Binding-site contacts:
Ligand atom C1 contacts residue JAT1 of chain 1.N at 0.1 Å.
Ligand atom F contacts residue ASP143 of chain 1.B at 3.6 Å.
Ligand atom O2S contacts residue GLY161 of chain 1.B at 3.9 Å.
Ligand atom C6 contacts residue MET139 of chain 1.B at 3.7 Å (hydrophobic).
Ligand atom S contacts residue JAT1 of chain 1.N at 0.1 Å (h-bond).
Ligand atom C6 contacts residue GLY162 of chain 1.B at 3.9 Å.
Ligand atom C4 contacts residue JAT1 of chain 1.N at 0.1 Å.
Ligand atom O1S contacts residue GLY140 of chain 1.B at 3.2 Å (h-bond).
Ligand atom C6 contacts residue VAL164 of chain 1.B at 3.7 Å (hydrophobic).
Ligand atom C7 contacts residue VAL164 of chain 1.B at 3.8 Å (hydrophobic).
Ligand atom F contacts residue ARG141 of chain 1.B at 3.3 Å.
Ligand atom C2 contacts residue JAT1 of chain 1.N at 0.2 Å.
Ligand atom F contacts residue GLY142 of chain 1.B at 3.0 Å.
Ligand atom O2S contacts residue MET159 of chain 1.B at 3.5 Å.
Ligand atom C5 contacts residue JAT1 of chain 1.N at 0.2 Å.
Ligand atom C3 contacts residue JAT1 of chain 1.N at 0.2 Å.
Ligand atom C7 contacts residue GLY162 of chain 1.B at 3.8 Å.
Ligand atom C3 contacts residue ARG141 of chain 1.B at 3.8 Å.
Ligand atom O2S contacts residue SER144 of chain 1.B at 2.4 Å (h-bond).
Ligand atom C7 contacts residue JAT1 of chain 1.N at 0.2 Å.
Ligand atom O2S contacts residue JAT1 of chain 1.N at 0.2 Å (h-bond).
Ligand atom N8 contacts residue JAT1 of chain 1.N at 0.1 Å (h-bond).
Ligand atom O2S contacts residue SER160 of chain 1.B at 3.8 Å.
Ligand atom O1S contacts residue MET139 of chain 1.B at 3.0 Å (h-bond).
Ligand atom C2 contacts residue SER144 of chain 1.B at 3.6 Å.
Ligand atom O1S contacts residue MET159 of chain 1.B at 3.8 Å.
Ligand atom O1S contacts residue JAT1 of chain 1.N at 0.1 Å (h-bond).
Ligand atom F contacts residue GLY140 of chain 1.B at 3.4 Å.
Ligand atom C6 contacts residue GLY161 of chain 1.B at 3.7 Å.
Ligand atom C5 contacts residue VAL164 of chain 1.B at 3.5 Å (hydrophobic).
Ligand atom C8 contacts residue JAT1 of chain 1.N at 0.2 Å.
Ligand atom F contacts residue SER144 of chain 1.B at 2.3 Å.
Ligand atom S contacts residue SER144 of chain 1.B at 2.8 Å (h-bond).
Ligand atom C1 contacts residue SER144 of chain 1.B at 3.6 Å.
Ligand atom F contacts residue JAT1 of chain 1.N at 0.1 Å.
Ligand atom S contacts residue GLY140 of chain 1.B at 3.9 Å.
Ligand atom C5 contacts residue GLY162 of chain 1.B at 3.2 Å.
Ligand atom C5 contacts residue GLY161 of chain 1.B at 3.9 Å.
Ligand atom N8 contacts residue TYR124 of chain 1.B at 3.8 Å.
Ligand atom C6 contacts residue JAT1 of chain 1.N at 0.2 Å.

The protein below binds the small molecule below.
Small molecule (SMILES): NCCc1ccc(S(=O)(=O)F)cc1

Sequence of chain 1.B:
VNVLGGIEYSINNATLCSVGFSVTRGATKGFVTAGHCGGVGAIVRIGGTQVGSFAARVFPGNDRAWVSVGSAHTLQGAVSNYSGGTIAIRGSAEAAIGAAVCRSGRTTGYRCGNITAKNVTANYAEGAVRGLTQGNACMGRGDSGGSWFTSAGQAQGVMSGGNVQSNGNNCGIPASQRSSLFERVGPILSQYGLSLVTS